Sequence of chain 1.A:
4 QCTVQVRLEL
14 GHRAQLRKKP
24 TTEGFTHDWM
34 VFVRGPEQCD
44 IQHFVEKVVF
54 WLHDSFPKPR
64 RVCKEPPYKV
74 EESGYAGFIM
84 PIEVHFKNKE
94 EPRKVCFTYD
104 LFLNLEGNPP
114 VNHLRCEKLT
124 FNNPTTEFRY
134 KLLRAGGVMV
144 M

The protein below binds the small molecule below.
Small molecule (SMILES): O=C(Nc1ccc2nc(CN3CCCCC3)[nH]c2c1)c1ccc(Cl)cc1

Binding-site contacts:
Ligand atom C11 contacts residue PHE28 of chain 1.A at 3.5 Å (hydrophobic).
Ligand atom C18 contacts residue PHE59 of chain 1.A at 3.3 Å (hydrophobic).
Ligand atom C8 contacts residue SER58 of chain 1.A at 3.3 Å.
Ligand atom C3 contacts residue SER58 of chain 1.A at 3.6 Å.
Ligand atom C contacts residue HIS56 of chain 1.A at 3.5 Å.
Ligand atom C4 contacts residue ALA79 of chain 1.A at 3.2 Å (hydrophobic).
Ligand atom C9 contacts residue SER58 of chain 1.A at 3.4 Å.
Ligand atom C2 contacts residue TYR78 of chain 1.A at 3.3 Å (hydrophobic).
Ligand atom C19 contacts residue PHE59 of chain 1.A at 3.2 Å (hydrophobic).
Ligand atom C12 contacts residue SER76 of chain 1.A at 3.2 Å.
Ligand atom C6 contacts residue PHE59 of chain 1.A at 3.6 Å (hydrophobic).
Ligand atom N1 contacts residue PHE28 of chain 1.A at 3.5 Å.
Ligand atom C16 contacts residue GLU75 of chain 1.A at 3.6 Å.
Ligand atom N3 contacts residue GLU75 of chain 1.A at 3.3 Å (salt-bridge).
Ligand atom C2 contacts residue SER58 of chain 1.A at 3.2 Å.
Ligand atom N3 contacts residue PHE59 of chain 1.A at 3.6 Å.
Ligand atom C18 contacts residue PHE28 of chain 1.A at 3.3 Å (hydrophobic).
Ligand atom C19 contacts residue PHE28 of chain 1.A at 3.6 Å (hydrophobic).
Ligand atom O contacts residue GLY77 of chain 1.A at 3.2 Å.
Ligand atom C10 contacts residue PHE28 of chain 1.A at 3.6 Å (hydrophobic).
Ligand atom C11 contacts residue GLU75 of chain 1.A at 3.5 Å.
Ligand atom C12 contacts residue GLU75 of chain 1.A at 3.4 Å.
Ligand atom O contacts residue TYR78 of chain 1.A at 3.2 Å (h-bond).
Ligand atom N2 contacts residue GLU75 of chain 1.A at 2.8 Å (salt-bridge).
Ligand atom C14 contacts residue PRO60 of chain 1.A at 3.6 Å (hydrophobic).
Ligand atom C19 contacts residue SER76 of chain 1.A at 3.5 Å.
Ligand atom N contacts residue PHE59 of chain 1.A at 3.7 Å.
Ligand atom N contacts residue SER58 of chain 1.A at 3.0 Å (h-bond).
Ligand atom C17 contacts residue GLU75 of chain 1.A at 3.3 Å.
Ligand atom CL contacts residue HIS56 of chain 1.A at 3.4 Å.
Ligand atom C2 contacts residue HIS56 of chain 1.A at 3.6 Å.
Ligand atom C5 contacts residue ALA79 of chain 1.A at 3.4 Å (hydrophobic).
Ligand atom C18 contacts residue SER76 of chain 1.A at 3.4 Å.
Ligand atom N3 contacts residue SER76 of chain 1.A at 2.7 Å (h-bond).
Ligand atom O contacts residue PHE59 of chain 1.A at 3.7 Å.
Ligand atom C5 contacts residue GLY80 of chain 1.A at 3.5 Å.
Ligand atom C14 contacts residue GLU75 of chain 1.A at 3.5 Å.
Ligand atom N3 contacts residue PHE28 of chain 1.A at 3.5 Å.
Ligand atom C13 contacts residue PRO60 of chain 1.A at 3.7 Å (hydrophobic).
Ligand atom C1 contacts residue HIS56 of chain 1.A at 3.3 Å.